A small-molecule ligand and the protein it binds are described below.
Small molecule (SMILES): C[C@H](CCC(=O)O)[C@H]1CC[C@H]2[C@@H]3[C@H](O)C[C@@H]4C[C@H](O)CC[C@]4(C)[C@H]3C[C@H](O)[C@]12C

Binding-site contacts:
Ligand atom C1 contacts residue THR301 of chain 1.N at 4.4 Å.
Ligand atom O26 contacts residue HIS233 of chain 1.N at 4.0 Å.
Ligand atom C12 contacts residue PHE305 of chain 1.N at 3.9 Å (hydrophobic).
Ligand atom C23 contacts residue TRP99 of chain 1.P at 3.7 Å (hydrophobic).
Ligand atom O26 contacts residue TRP99 of chain 1.P at 2.9 Å (h-bond).
Ligand atom C21 contacts residue HIS233 of chain 1.N at 3.7 Å.
Ligand atom O3 contacts residue ASP300 of chain 1.N at 3.6 Å.
Ligand atom C16 contacts residue PGV1 of chain 1.TB at 4.0 Å.
Ligand atom C22 contacts residue HIS233 of chain 1.N at 4.5 Å.
Ligand atom C2 contacts residue ASP300 of chain 1.N at 3.7 Å.
Ligand atom O25 contacts residue HIS233 of chain 1.N at 3.5 Å (h-bond).
Ligand atom C24 contacts residue PGV1 of chain 1.TB at 3.9 Å.
Ligand atom C20 contacts residue PGV1 of chain 1.TB at 4.5 Å.
Ligand atom C23 contacts residue PGV1 of chain 1.TB at 4.4 Å.
Ligand atom C7 contacts residue PGV1 of chain 1.TB at 4.4 Å.
Ligand atom C15 contacts residue PGV1 of chain 1.TB at 3.8 Å.
Ligand atom C18 contacts residue TRP288 of chain 1.N at 4.3 Å (hydrophobic).
Ligand atom C2 contacts residue THR301 of chain 1.N at 3.9 Å.
Ligand atom O26 contacts residue HIS103 of chain 1.P at 2.6 Å (h-bond).
Ligand atom O25 contacts residue PGV1 of chain 1.TB at 3.8 Å.
Ligand atom C11 contacts residue TYR304 of chain 1.N at 4.5 Å (hydrophobic).
Ligand atom C24 contacts residue HIS103 of chain 1.P at 3.3 Å.
Ligand atom C20 contacts residue TRP288 of chain 1.N at 4.3 Å (hydrophobic).
Ligand atom C23 contacts residue HIS233 of chain 1.N at 3.7 Å.
Ligand atom C12 contacts residue THR301 of chain 1.N at 3.7 Å.
Ligand atom C1 contacts residue TYR304 of chain 1.N at 3.4 Å (hydrophobic).
Ligand atom C11 contacts residue THR301 of chain 1.N at 3.8 Å.
Ligand atom O26 contacts residue PGV1 of chain 1.TB at 3.7 Å.
Ligand atom C11 contacts residue PHE305 of chain 1.N at 4.0 Å (hydrophobic).
Ligand atom C2 contacts residue TYR304 of chain 1.N at 4.0 Å (hydrophobic).
Ligand atom C24 contacts residue TRP99 of chain 1.P at 3.8 Å (hydrophobic).
Ligand atom C19 contacts residue TYR304 of chain 1.N at 4.2 Å (hydrophobic).
Ligand atom O12 contacts residue THR301 of chain 1.N at 2.8 Å (h-bond).
Ligand atom C21 contacts residue TRP288 of chain 1.N at 3.8 Å (hydrophobic).
Ligand atom C22 contacts residue PGV1 of chain 1.TB at 4.4 Å.
Ligand atom C24 contacts residue HIS233 of chain 1.N at 3.6 Å.
Ligand atom O25 contacts residue HIS103 of chain 1.P at 3.2 Å (h-bond).

Sequence of chain 1.P:
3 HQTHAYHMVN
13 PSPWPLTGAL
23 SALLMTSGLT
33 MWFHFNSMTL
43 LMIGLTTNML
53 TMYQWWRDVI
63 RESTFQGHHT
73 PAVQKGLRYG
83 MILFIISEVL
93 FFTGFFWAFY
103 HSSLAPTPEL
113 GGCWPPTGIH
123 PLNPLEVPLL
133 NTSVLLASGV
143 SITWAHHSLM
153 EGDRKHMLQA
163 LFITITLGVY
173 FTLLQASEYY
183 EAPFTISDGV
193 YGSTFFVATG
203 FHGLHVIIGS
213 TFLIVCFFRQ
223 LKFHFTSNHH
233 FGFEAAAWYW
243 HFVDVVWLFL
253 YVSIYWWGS

Sequence of chain 1.N:
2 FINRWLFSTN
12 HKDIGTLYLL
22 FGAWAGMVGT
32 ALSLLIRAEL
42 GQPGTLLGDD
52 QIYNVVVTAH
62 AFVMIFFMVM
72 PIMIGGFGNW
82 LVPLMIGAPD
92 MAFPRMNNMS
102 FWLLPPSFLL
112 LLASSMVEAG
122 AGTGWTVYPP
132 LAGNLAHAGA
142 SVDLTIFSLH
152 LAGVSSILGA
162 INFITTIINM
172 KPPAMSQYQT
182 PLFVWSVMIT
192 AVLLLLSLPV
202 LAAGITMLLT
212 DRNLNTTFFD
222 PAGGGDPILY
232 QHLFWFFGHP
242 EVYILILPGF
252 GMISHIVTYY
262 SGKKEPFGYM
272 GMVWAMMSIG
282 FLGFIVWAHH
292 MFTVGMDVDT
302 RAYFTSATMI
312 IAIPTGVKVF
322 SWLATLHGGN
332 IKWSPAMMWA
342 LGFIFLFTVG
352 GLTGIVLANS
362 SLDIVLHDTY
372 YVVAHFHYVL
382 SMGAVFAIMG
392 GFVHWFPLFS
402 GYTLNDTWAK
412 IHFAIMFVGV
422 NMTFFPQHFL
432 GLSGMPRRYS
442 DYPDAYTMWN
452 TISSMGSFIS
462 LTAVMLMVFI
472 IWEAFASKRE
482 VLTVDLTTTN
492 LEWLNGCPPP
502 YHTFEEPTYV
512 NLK